This protein binds this small molecule.
Small molecule (SMILES): CSCC[C@H]([NH3+])C(=O)N[C@@H](CCCNC(N)=[NH2+])C(=O)N[C@@H](Cc1ccc(O)cc1)C(=O)N[C@@H](CC(C)C)C(=O)N[C@@H](Cc1c[nH]cn1)C(=O)O

Sequence of chain 1.A:
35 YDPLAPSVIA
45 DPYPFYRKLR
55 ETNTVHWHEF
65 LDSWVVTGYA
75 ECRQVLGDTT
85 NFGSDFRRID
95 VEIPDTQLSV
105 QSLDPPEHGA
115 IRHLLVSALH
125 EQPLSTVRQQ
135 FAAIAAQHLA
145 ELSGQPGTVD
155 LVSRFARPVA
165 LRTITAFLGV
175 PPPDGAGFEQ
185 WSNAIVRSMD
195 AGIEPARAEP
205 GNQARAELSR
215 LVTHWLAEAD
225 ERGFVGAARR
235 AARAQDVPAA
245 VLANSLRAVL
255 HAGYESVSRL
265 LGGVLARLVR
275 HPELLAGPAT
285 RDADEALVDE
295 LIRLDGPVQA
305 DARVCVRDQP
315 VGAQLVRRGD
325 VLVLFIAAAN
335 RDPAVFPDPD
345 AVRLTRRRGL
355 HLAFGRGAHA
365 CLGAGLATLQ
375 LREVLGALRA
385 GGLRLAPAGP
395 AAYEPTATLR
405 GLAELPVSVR

Binding-site contacts:
Ligand atom C contacts residue ARG209 of chain 1.A at 3.7 Å.
Ligand atom N contacts residue MET193 of chain 1.A at 3.2 Å (h-bond).
Ligand atom O contacts residue THR402 of chain 1.A at 3.8 Å.
Ligand atom NH2 contacts residue VAL325 of chain 1.A at 3.7 Å.
Ligand atom O contacts residue GLN105 of chain 1.A at 3.5 Å (h-bond).
Ligand atom CD1 contacts residue LEU403 of chain 1.A at 3.5 Å (hydrophobic).
Ligand atom CE1 contacts residue VAL302 of chain 1.A at 3.7 Å (hydrophobic).
Ligand atom CZ contacts residue VAL302 of chain 1.A at 3.6 Å (hydrophobic).
Ligand atom CG contacts residue ALA306 of chain 1.A at 3.7 Å (hydrophobic).
Ligand atom ND1 contacts residue MET193 of chain 1.A at 3.6 Å.
Ligand atom N contacts residue GLN105 of chain 1.A at 3.1 Å (h-bond).
Ligand atom OXT contacts residue ARG209 of chain 1.A at 3.0 Å (salt-bridge).
Ligand atom C contacts residue MET193 of chain 1.A at 3.8 Å (hydrophobic).
Ligand atom CD2 contacts residue GLN105 of chain 1.A at 3.1 Å.
Ligand atom O contacts residue MET193 of chain 1.A at 3.1 Å.
Ligand atom CB contacts residue THR402 of chain 1.A at 3.4 Å.
Ligand atom CB contacts residue ALA304 of chain 1.A at 3.4 Å (hydrophobic).
Ligand atom CA contacts residue THR402 of chain 1.A at 3.6 Å.
Ligand atom C contacts residue ARG251 of chain 1.A at 3.6 Å.
Ligand atom CE1 contacts residue LEU403 of chain 1.A at 3.2 Å (hydrophobic).
Ligand atom OXT contacts residue ARG251 of chain 1.A at 3.5 Å (salt-bridge).
Ligand atom CA contacts residue MET193 of chain 1.A at 3.4 Å (hydrophobic).
Ligand atom C contacts residue THR402 of chain 1.A at 3.8 Å.
Ligand atom O contacts residue ARG209 of chain 1.A at 3.0 Å (salt-bridge).
Ligand atom CG contacts residue ILE197 of chain 1.A at 3.7 Å (hydrophobic).
Ligand atom O contacts residue MET193 of chain 1.A at 3.3 Å.
Ligand atom O contacts residue ARG251 of chain 1.A at 2.8 Å (salt-bridge).
Ligand atom CG contacts residue HIS255 of chain 1.A at 3.5 Å.
Ligand atom CE contacts residue ALA304 of chain 1.A at 3.8 Å (hydrophobic).
Ligand atom O contacts residue ILE189 of chain 1.A at 3.7 Å.
Ligand atom CD2 contacts residue ALA256 of chain 1.A at 3.2 Å (hydrophobic).
Ligand atom CG contacts residue GLN105 of chain 1.A at 3.7 Å.
Ligand atom CE1 contacts residue ALA256 of chain 1.A at 3.4 Å (hydrophobic).
Ligand atom OH contacts residue SER260 of chain 1.A at 2.7 Å (h-bond).
Ligand atom ND1 contacts residue ALA256 of chain 1.A at 3.7 Å.
Ligand atom O contacts residue ALA306 of chain 1.A at 3.3 Å.
Ligand atom ND1 contacts residue HIS255 of chain 1.A at 2.9 Å (h-bond).
Ligand atom C contacts residue MET193 of chain 1.A at 3.8 Å (hydrophobic).
Ligand atom NE2 contacts residue ALA256 of chain 1.A at 3.1 Å.
Ligand atom CB contacts residue HIS255 of chain 1.A at 3.4 Å.